Binding-site contacts:
Ligand atom O3 contacts residue TRP40 of chain 1.A at 3.5 Å.
Ligand atom C6 contacts residue ASN49 of chain 1.A at 3.3 Å.
Ligand atom O2 contacts residue GLN101 of chain 1.A at 3.8 Å.
Ligand atom O5 contacts residue TRP38 of chain 1.A at 3.6 Å.
Ligand atom C3 contacts residue TRP40 of chain 1.A at 3.4 Å (hydrophobic).
Ligand atom O2 contacts residue ASN37 of chain 1.A at 3.1 Å (h-bond).
Ligand atom O5 contacts residue TRP40 of chain 1.A at 3.4 Å.
Ligand atom C4 contacts residue TRP40 of chain 1.A at 3.8 Å (hydrophobic).
Ligand atom C4 contacts residue TRP38 of chain 1.A at 3.6 Å (hydrophobic).
Ligand atom O6 contacts residue LYS181 of chain 1.A at 2.8 Å (salt-bridge).
Ligand atom O4 contacts residue TRP38 of chain 1.A at 3.8 Å.
Ligand atom C6 contacts residue TRP38 of chain 1.A at 3.4 Å (hydrophobic).
Ligand atom O2 contacts residue ASN103 of chain 1.A at 2.6 Å (h-bond).
Ligand atom O4 contacts residue TRP40 of chain 1.A at 3.6 Å.
Ligand atom C6 contacts residue ARG39 of chain 1.A at 3.7 Å.
Ligand atom C2 contacts residue THR201 of chain 1.A at 3.6 Å.
Ligand atom O2 contacts residue LYS102 of chain 1.A at 3.7 Å.
Ligand atom O4 contacts residue ASN103 of chain 1.A at 3.8 Å.
Ligand atom O2 contacts residue THR201 of chain 1.A at 3.8 Å.
Ligand atom O6 contacts residue ASN49 of chain 1.A at 2.6 Å (h-bond).
Ligand atom C5 contacts residue TRP38 of chain 1.A at 3.4 Å (hydrophobic).
Ligand atom O6 contacts residue VAL104 of chain 1.A at 3.4 Å (h-bond).
Ligand atom O3 contacts residue ASN200 of chain 1.A at 3.7 Å.
Ligand atom O3 contacts residue ASN37 of chain 1.A at 3.3 Å (h-bond).
Ligand atom C6 contacts residue LYS181 of chain 1.A at 3.7 Å.
Ligand atom O6 contacts residue GLN101 of chain 1.A at 2.9 Å (h-bond).
Ligand atom O3 contacts residue LYS181 of chain 1.A at 3.8 Å.
Ligand atom O3 contacts residue GLN101 of chain 1.A at 2.8 Å (h-bond).
Ligand atom O2 contacts residue ASN49 of chain 1.A at 3.2 Å (h-bond).
Ligand atom C2 contacts residue ASN103 of chain 1.A at 3.5 Å.
Ligand atom C2 contacts residue TRP38 of chain 1.A at 3.5 Å (hydrophobic).
Ligand atom O3 contacts residue ASN49 of chain 1.A at 3.0 Å (h-bond).
Ligand atom C6 contacts residue ASN103 of chain 1.A at 3.7 Å.
Ligand atom O6 contacts residue TYR51 of chain 1.A at 3.5 Å.
Ligand atom C3 contacts residue GLN101 of chain 1.A at 3.6 Å.
Ligand atom C6 contacts residue VAL104 of chain 1.A at 3.1 Å (hydrophobic).
Ligand atom O5 contacts residue ASN37 of chain 1.A at 3.6 Å.
Ligand atom C3 contacts residue ASN37 of chain 1.A at 3.4 Å.
Ligand atom O1 contacts residue THR201 of chain 1.A at 3.5 Å.
Ligand atom C6 contacts residue GLN101 of chain 1.A at 3.8 Å.

Sequence of chain 1.A:
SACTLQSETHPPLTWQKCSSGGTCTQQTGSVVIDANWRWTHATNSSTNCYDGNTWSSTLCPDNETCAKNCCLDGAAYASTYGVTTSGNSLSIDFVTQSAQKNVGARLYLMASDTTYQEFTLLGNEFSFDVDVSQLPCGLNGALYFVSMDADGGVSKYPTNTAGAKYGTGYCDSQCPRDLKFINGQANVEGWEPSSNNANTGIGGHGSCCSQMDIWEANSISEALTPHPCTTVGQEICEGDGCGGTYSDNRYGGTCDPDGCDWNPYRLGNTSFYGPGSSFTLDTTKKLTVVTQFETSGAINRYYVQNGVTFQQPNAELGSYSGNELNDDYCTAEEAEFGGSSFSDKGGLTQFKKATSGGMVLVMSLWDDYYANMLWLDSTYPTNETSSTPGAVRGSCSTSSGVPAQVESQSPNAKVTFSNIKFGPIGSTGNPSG

A small-molecule ligand and the protein it binds are described below.
Small molecule (SMILES): OC[C@H]1O[C@@H](O[C@H]2[C@H](O)[C@@H](O)[C@H](O[C@H]3[C@H](O)[C@@H](O)[C@H](O[C@H]4[C@H](O)[C@@H](O)[C@H](O)O[C@@H]4CO)O[C@@H]3CO)O[C@@H]2CO)[C@H](O)[C@@H](O)[C@@H]1O